Sequence of chain 1.A:
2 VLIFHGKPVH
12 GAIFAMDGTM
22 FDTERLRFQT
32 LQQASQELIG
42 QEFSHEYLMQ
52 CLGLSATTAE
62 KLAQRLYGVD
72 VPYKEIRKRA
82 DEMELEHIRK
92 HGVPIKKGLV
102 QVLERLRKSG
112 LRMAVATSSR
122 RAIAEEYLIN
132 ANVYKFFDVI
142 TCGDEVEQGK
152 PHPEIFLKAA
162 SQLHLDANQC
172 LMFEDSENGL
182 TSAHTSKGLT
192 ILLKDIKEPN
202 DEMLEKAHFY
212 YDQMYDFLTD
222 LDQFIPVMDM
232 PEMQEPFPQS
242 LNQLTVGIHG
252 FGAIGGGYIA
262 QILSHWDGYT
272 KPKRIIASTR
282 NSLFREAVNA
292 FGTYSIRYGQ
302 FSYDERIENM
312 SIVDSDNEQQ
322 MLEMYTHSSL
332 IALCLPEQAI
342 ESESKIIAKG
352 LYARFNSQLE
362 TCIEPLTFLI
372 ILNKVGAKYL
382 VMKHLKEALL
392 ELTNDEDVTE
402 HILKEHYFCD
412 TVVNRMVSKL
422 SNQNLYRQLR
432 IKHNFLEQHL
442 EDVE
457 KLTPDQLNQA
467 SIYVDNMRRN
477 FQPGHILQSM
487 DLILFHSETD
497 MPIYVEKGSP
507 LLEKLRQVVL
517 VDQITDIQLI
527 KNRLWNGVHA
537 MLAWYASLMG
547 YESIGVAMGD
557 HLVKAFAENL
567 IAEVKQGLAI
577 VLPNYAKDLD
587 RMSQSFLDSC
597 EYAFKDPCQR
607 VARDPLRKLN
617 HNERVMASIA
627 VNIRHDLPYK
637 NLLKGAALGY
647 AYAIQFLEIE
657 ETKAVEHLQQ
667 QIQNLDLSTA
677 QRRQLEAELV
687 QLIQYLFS

Binding-site contacts:
Ligand atom P contacts residue ASP18 of chain 1.A at 3.7 Å.
Ligand atom P contacts residue SER119 of chain 1.A at 3.8 Å.
Ligand atom O1P contacts residue ASP18 of chain 1.A at 2.6 Å (salt-bridge).
Ligand atom C6 contacts residue LEU32 of chain 1.A at 3.8 Å (hydrophobic).
Ligand atom C1 contacts residue SER119 of chain 1.A at 3.7 Å.
Ligand atom C3 contacts residue GLU25 of chain 1.A at 3.6 Å.
Ligand atom C3 contacts residue LEU55 of chain 1.A at 3.4 Å (hydrophobic).
Ligand atom O2 contacts residue ASP18 of chain 1.A at 3.7 Å.
Ligand atom O3P contacts residue THR118 of chain 1.A at 2.6 Å (h-bond).
Ligand atom O3 contacts residue GLU25 of chain 1.A at 2.6 Å (salt-bridge).
Ligand atom C2 contacts residue ASP18 of chain 1.A at 3.9 Å.
Ligand atom O2P contacts residue SER119 of chain 1.A at 2.9 Å (h-bond).
Ligand atom O4 contacts residue GLU25 of chain 1.A at 2.6 Å (salt-bridge).
Ligand atom C3 contacts residue GLY54 of chain 1.A at 3.8 Å.
Ligand atom O6 contacts residue CYS52 of chain 1.A at 3.3 Å.
Ligand atom C1 contacts residue GLU25 of chain 1.A at 3.8 Å.
Ligand atom O3 contacts residue LEU53 of chain 1.A at 3.5 Å.
Ligand atom O3P contacts residue ASP18 of chain 1.A at 3.0 Å (salt-bridge).
Ligand atom C5 contacts residue CYS52 of chain 1.A at 3.4 Å (hydrophobic).
Ligand atom O6 contacts residue LEU32 of chain 1.A at 3.4 Å.
Ligand atom O1P contacts residue ASP176 of chain 1.A at 3.8 Å.
Ligand atom O2P contacts residue LYS151 of chain 1.A at 2.8 Å (salt-bridge).
Ligand atom O2 contacts residue ARG28 of chain 1.A at 3.2 Å (salt-bridge).
Ligand atom O1 contacts residue ASP18 of chain 1.A at 3.5 Å.
Ligand atom C4 contacts residue GLU25 of chain 1.A at 3.7 Å.
Ligand atom C2 contacts residue GLU25 of chain 1.A at 3.6 Å.
Ligand atom O3 contacts residue CYS52 of chain 1.A at 3.6 Å.
Ligand atom O1 contacts residue THR118 of chain 1.A at 3.6 Å (h-bond).
Ligand atom O4 contacts residue ARG28 of chain 1.A at 2.9 Å (salt-bridge).
Ligand atom O1P contacts residue ALA16 of chain 1.A at 3.9 Å.
Ligand atom O5 contacts residue CYS52 of chain 1.A at 2.5 Å (h-bond).
Ligand atom C4 contacts residue ARG28 of chain 1.A at 3.6 Å.
Ligand atom C2 contacts residue ARG28 of chain 1.A at 3.6 Å.
Ligand atom O5 contacts residue LEU55 of chain 1.A at 3.1 Å (h-bond).
Ligand atom O3 contacts residue GLY54 of chain 1.A at 2.9 Å (h-bond).
Ligand atom O2 contacts residue SER120 of chain 1.A at 3.0 Å (h-bond).
Ligand atom P contacts residue THR118 of chain 1.A at 3.5 Å.
Ligand atom O2P contacts residue THR118 of chain 1.A at 3.6 Å.
Ligand atom O3P contacts residue ALA16 of chain 1.A at 3.8 Å.
Ligand atom O3P contacts residue MET17 of chain 1.A at 2.9 Å (h-bond).

This protein binds this small molecule.
Small molecule (SMILES): O=P(O)(O)OC[C@@H](O)[C@@H](O)[C@H](O)C(O)CO